The small molecule below binds the protein below.
Small molecule (SMILES): Cc1cc(Nc2nn(-c3ccccc3)c(=O)c3ccccc23)n[nH]1

Sequence of chain 1.A:
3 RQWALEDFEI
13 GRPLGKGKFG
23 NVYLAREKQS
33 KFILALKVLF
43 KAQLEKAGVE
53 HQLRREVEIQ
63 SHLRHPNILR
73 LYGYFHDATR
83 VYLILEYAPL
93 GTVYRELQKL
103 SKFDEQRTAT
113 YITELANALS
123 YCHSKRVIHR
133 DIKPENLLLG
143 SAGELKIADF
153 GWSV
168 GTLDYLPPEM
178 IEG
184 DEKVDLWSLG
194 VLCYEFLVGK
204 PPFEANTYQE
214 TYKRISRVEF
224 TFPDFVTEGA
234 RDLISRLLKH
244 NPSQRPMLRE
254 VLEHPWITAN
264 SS

Binding-site contacts:
Ligand atom N10 contacts residue LEU16 of chain 1.A at 3.9 Å.
Ligand atom C8 contacts residue GLY93 of chain 1.A at 3.7 Å.
Ligand atom C9 contacts residue ALA90 of chain 1.A at 3.8 Å (hydrophobic).
Ligand atom C18 contacts residue LEU16 of chain 1.A at 3.9 Å (hydrophobic).
Ligand atom C7 contacts residue GLY93 of chain 1.A at 3.5 Å.
Ligand atom C14 contacts residue GLY17 of chain 1.A at 3.9 Å.
Ligand atom N22 contacts residue ALA90 of chain 1.A at 2.8 Å (h-bond).
Ligand atom C1 contacts residue LEU16 of chain 1.A at 3.3 Å (hydrophobic).
Ligand atom C20 contacts residue LEU140 of chain 1.A at 3.6 Å (hydrophobic).
Ligand atom N2 contacts residue LEU16 of chain 1.A at 3.7 Å.
Ligand atom C23 contacts residue LEU71 of chain 1.A at 3.9 Å (hydrophobic).
Ligand atom C18 contacts residue LEU140 of chain 1.A at 3.9 Å (hydrophobic).
Ligand atom C6 contacts residue PRO91 of chain 1.A at 3.3 Å (hydrophobic).
Ligand atom C6 contacts residue ALA90 of chain 1.A at 3.9 Å (hydrophobic).
Ligand atom C20 contacts residue ALA37 of chain 1.A at 3.7 Å (hydrophobic).
Ligand atom N21 contacts residue ALA37 of chain 1.A at 3.5 Å.
Ligand atom C19 contacts residue LEU140 of chain 1.A at 3.7 Å (hydrophobic).
Ligand atom C5 contacts residue GLY93 of chain 1.A at 3.6 Å.
Ligand atom O24 contacts residue LEU16 of chain 1.A at 3.1 Å (h-bond).
Ligand atom C13 contacts residue GLY17 of chain 1.A at 3.7 Å.
Ligand atom C8 contacts residue ALA90 of chain 1.A at 3.8 Å (hydrophobic).
Ligand atom N21 contacts residue ALA90 of chain 1.A at 3.4 Å (h-bond).
Ligand atom C6 contacts residue GLY93 of chain 1.A at 3.4 Å.
Ligand atom C4 contacts residue GLY93 of chain 1.A at 3.7 Å.
Ligand atom C3 contacts residue GLY93 of chain 1.A at 3.7 Å.
Ligand atom N21 contacts residue GLU88 of chain 1.A at 3.0 Å (salt-bridge).
Ligand atom C12 contacts residue LEU16 of chain 1.A at 3.8 Å (hydrophobic).
Ligand atom N22 contacts residue GLU88 of chain 1.A at 3.8 Å.
Ligand atom C12 contacts residue GLY17 of chain 1.A at 3.9 Å.
Ligand atom C23 contacts residue LEU87 of chain 1.A at 3.9 Å (hydrophobic).
Ligand atom C11 contacts residue LEU16 of chain 1.A at 3.8 Å (hydrophobic).
Ligand atom C15 contacts residue VAL24 of chain 1.A at 3.9 Å (hydrophobic).
Ligand atom C7 contacts residue ALA90 of chain 1.A at 3.0 Å (hydrophobic).
Ligand atom N22 contacts residue TYR89 of chain 1.A at 3.5 Å.
Ligand atom N21 contacts residue TYR89 of chain 1.A at 3.6 Å.
Ligand atom N21 contacts residue LEU140 of chain 1.A at 3.8 Å.
Ligand atom C18 contacts residue ALA90 of chain 1.A at 3.8 Å (hydrophobic).
Ligand atom C23 contacts residue ALA37 of chain 1.A at 3.9 Å (hydrophobic).
Ligand atom N17 contacts residue LEU16 of chain 1.A at 3.9 Å.
Ligand atom N17 contacts residue ALA90 of chain 1.A at 3.1 Å (h-bond).